Binding-site contacts:
Ligand atom C06 contacts residue PHE295 of chain 1.I at 3.4 Å (hydrophobic).
Ligand atom O18 contacts residue ARG150 of chain 1.I at 3.0 Å (salt-bridge).
Ligand atom O21 contacts residue PHE61 of chain 1.I at 3.3 Å.
Ligand atom O32 contacts residue ASP231 of chain 1.I at 2.7 Å (salt-bridge).
Ligand atom N01 contacts residue SER236 of chain 1.I at 3.2 Å.
Ligand atom O23 contacts residue LYS233 of chain 1.I at 3.1 Å (salt-bridge).
Ligand atom O32 contacts residue TYR224 of chain 1.I at 3.0 Å (h-bond).
Ligand atom O36 contacts residue LYS233 of chain 1.I at 2.5 Å (salt-bridge).
Ligand atom O22 contacts residue ARG150 of chain 1.I at 2.8 Å (salt-bridge).
Ligand atom N10 contacts residue PHE295 of chain 1.I at 3.2 Å.
Ligand atom N01 contacts residue LYS233 of chain 1.I at 3.1 Å (salt-bridge).
Ligand atom O21 contacts residue ARG153 of chain 1.I at 3.2 Å (salt-bridge).
Ligand atom O17 contacts residue ARG116 of chain 1.I at 3.2 Å.
Ligand atom C31 contacts residue ASP231 of chain 1.I at 3.2 Å.
Ligand atom O30 contacts residue ARG153 of chain 1.I at 2.6 Å (salt-bridge).
Ligand atom O28 contacts residue LYS233 of chain 1.I at 3.3 Å.
Ligand atom O22 contacts residue ARG116 of chain 1.I at 2.5 Å (salt-bridge).
Ligand atom N08 contacts residue PHE295 of chain 1.I at 3.3 Å.
Ligand atom O17 contacts residue LYS233 of chain 1.I at 2.9 Å (salt-bridge).
Ligand atom N03 contacts residue SER236 of chain 1.I at 3.3 Å (h-bond).
Ligand atom N05 contacts residue PHE295 of chain 1.I at 3.3 Å.
Ligand atom C35 contacts residue LYS233 of chain 1.I at 3.4 Å.
Ligand atom C14 contacts residue ARG153 of chain 1.I at 3.4 Å.
Ligand atom O19 contacts residue ARG153 of chain 1.I at 3.1 Å (salt-bridge).
Ligand atom O38 contacts residue TYR119 of chain 1.I at 3.3 Å.
Ligand atom O28 contacts residue THR237 of chain 1.I at 2.8 Å (h-bond).
Ligand atom O22 contacts residue GLN146 of chain 1.I at 3.4 Å (h-bond).
Ligand atom O25 contacts residue LYS233 of chain 1.I at 2.9 Å (salt-bridge).
Ligand atom C33 contacts residue ASP231 of chain 1.I at 3.1 Å.
Ligand atom C07 contacts residue PHE295 of chain 1.I at 3.3 Å (hydrophobic).
Ligand atom C06 contacts residue THR237 of chain 1.I at 3.4 Å.
Ligand atom C09 contacts residue PHE295 of chain 1.I at 3.4 Å (hydrophobic).
Ligand atom O32 contacts residue GLY234 of chain 1.I at 3.3 Å.
Ligand atom O23 contacts residue ARG116 of chain 1.I at 2.8 Å (salt-bridge).
Ligand atom C24 contacts residue LYS233 of chain 1.I at 3.3 Å.
Ligand atom O21 contacts residue GLN146 of chain 1.I at 3.4 Å.
Ligand atom O34 contacts residue ASP231 of chain 1.I at 2.2 Å (salt-bridge).
Ligand atom O34 contacts residue GLN67 of chain 1.I at 2.3 Å (h-bond).
Ligand atom C02 contacts residue PHE295 of chain 1.I at 3.4 Å (hydrophobic).
Ligand atom N08 contacts residue LYS233 of chain 1.I at 3.3 Å.

Sequence of chain 1.I:
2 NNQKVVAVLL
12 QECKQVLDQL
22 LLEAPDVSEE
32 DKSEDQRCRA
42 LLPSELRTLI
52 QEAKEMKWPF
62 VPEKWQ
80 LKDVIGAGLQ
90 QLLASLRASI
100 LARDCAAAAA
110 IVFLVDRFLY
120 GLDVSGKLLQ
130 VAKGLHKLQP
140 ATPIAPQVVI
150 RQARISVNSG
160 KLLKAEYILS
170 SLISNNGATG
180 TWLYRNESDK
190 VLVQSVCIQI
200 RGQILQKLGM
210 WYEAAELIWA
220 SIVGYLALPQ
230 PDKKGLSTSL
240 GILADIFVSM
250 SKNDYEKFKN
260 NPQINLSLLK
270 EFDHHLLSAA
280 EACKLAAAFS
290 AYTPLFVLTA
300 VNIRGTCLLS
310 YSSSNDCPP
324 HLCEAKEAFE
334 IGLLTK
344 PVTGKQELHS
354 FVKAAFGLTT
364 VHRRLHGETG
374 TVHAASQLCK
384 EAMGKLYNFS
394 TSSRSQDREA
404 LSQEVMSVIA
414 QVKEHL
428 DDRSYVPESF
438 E

This small molecule binds to this protein.
Small molecule (SMILES): Nc1ncnc2c1ncn2[C@@H]1O[C@H](COP(=O)(O)OP(=O)(O)O[C@@H]2O[C@H]([C@@H](O)CO)[C@@H](O)[C@H](O)[C@@H]2O)[C@@H](O)[C@H]1O